This protein binds this small molecule.
Small molecule (SMILES): CC(=O)N[C@@H]1[C@@H](O)[C@H](O)[C@@H](CO)O[C@H]1O

Sequence of chain 1.C:
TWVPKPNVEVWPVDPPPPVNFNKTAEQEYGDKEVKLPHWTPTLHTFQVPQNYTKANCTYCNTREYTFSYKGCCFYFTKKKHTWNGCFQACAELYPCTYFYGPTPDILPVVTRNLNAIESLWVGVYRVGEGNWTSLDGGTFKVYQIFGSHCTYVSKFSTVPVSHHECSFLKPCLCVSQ

Binding-site contacts:
Ligand atom C6 contacts residue THR88 of chain 1.C at 4.3 Å.
Ligand atom C4 contacts residue ASN91 of chain 1.C at 4.2 Å.
Ligand atom C8 contacts residue ASN91 of chain 1.C at 4.4 Å.
Ligand atom O7 contacts residue ASN91 of chain 1.C at 3.7 Å.
Ligand atom N2 contacts residue ASN91 of chain 1.C at 2.8 Å (h-bond).
Ligand atom C5 contacts residue ASN91 of chain 1.C at 3.7 Å.
Ligand atom C7 contacts residue ASN91 of chain 1.C at 3.4 Å.
Ligand atom C2 contacts residue ASN91 of chain 1.C at 2.4 Å.
Ligand atom C3 contacts residue ASN91 of chain 1.C at 3.8 Å.
Ligand atom C1 contacts residue ASN91 of chain 1.C at 1.5 Å.
Ligand atom O5 contacts residue ASN91 of chain 1.C at 2.4 Å (h-bond).
Ligand atom O5 contacts residue LYS89 of chain 1.C at 4.2 Å.
Ligand atom C4 contacts residue THR88 of chain 1.C at 4.2 Å.